Sequence of chain 1.C:
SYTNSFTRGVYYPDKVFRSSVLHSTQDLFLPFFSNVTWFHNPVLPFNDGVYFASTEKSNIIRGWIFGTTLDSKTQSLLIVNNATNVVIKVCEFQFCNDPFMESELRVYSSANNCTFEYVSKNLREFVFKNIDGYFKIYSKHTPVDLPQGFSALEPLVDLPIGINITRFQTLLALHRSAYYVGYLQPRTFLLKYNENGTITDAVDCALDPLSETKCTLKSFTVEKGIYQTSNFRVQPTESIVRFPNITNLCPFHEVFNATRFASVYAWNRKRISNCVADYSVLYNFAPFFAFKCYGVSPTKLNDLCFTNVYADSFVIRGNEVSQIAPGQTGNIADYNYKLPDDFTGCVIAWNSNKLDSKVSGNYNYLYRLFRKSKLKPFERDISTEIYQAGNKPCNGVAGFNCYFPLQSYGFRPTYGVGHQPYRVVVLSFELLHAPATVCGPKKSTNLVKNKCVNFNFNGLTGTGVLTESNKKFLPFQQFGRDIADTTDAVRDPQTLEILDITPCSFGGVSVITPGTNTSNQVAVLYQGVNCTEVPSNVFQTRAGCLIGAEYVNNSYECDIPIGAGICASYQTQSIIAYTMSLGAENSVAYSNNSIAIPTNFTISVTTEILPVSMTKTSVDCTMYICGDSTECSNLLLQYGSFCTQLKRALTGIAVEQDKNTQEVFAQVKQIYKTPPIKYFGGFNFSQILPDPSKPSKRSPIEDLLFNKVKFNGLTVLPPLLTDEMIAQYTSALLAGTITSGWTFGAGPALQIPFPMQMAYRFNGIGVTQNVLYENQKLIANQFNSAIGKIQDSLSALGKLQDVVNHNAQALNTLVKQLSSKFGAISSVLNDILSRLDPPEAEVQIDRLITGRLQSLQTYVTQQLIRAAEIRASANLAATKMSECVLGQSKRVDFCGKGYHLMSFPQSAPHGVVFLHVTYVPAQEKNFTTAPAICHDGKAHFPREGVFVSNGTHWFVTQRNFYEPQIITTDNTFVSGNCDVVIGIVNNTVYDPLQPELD

Binding-site contacts:
Ligand atom C3 contacts residue ASN341 of chain 1.C at 3.8 Å.
Ligand atom O7 contacts residue HIS337 of chain 1.C at 4.4 Å.
Ligand atom C7 contacts residue ASN341 of chain 1.C at 3.8 Å.
Ligand atom O7 contacts residue ASN341 of chain 1.C at 4.3 Å.
Ligand atom C8 contacts residue HIS337 of chain 1.C at 4.1 Å.
Ligand atom C2 contacts residue ASN341 of chain 1.C at 2.4 Å.
Ligand atom C1 contacts residue ASN341 of chain 1.C at 1.4 Å.
Ligand atom C4 contacts residue ASN341 of chain 1.C at 4.2 Å.
Ligand atom C5 contacts residue ASN341 of chain 1.C at 3.6 Å.
Ligand atom N2 contacts residue ASN341 of chain 1.C at 2.9 Å (h-bond).
Ligand atom O5 contacts residue ASN341 of chain 1.C at 2.4 Å (h-bond).

The protein below binds the small molecule below.
Small molecule (SMILES): CC(=O)N[C@H]1[C@H](O[C@H]2[C@H](O)[C@@H](NC(C)=O)CO[C@@H]2CO)O[C@H](CO)[C@@H](O)[C@@H]1O